Sequence of chain 1.B:
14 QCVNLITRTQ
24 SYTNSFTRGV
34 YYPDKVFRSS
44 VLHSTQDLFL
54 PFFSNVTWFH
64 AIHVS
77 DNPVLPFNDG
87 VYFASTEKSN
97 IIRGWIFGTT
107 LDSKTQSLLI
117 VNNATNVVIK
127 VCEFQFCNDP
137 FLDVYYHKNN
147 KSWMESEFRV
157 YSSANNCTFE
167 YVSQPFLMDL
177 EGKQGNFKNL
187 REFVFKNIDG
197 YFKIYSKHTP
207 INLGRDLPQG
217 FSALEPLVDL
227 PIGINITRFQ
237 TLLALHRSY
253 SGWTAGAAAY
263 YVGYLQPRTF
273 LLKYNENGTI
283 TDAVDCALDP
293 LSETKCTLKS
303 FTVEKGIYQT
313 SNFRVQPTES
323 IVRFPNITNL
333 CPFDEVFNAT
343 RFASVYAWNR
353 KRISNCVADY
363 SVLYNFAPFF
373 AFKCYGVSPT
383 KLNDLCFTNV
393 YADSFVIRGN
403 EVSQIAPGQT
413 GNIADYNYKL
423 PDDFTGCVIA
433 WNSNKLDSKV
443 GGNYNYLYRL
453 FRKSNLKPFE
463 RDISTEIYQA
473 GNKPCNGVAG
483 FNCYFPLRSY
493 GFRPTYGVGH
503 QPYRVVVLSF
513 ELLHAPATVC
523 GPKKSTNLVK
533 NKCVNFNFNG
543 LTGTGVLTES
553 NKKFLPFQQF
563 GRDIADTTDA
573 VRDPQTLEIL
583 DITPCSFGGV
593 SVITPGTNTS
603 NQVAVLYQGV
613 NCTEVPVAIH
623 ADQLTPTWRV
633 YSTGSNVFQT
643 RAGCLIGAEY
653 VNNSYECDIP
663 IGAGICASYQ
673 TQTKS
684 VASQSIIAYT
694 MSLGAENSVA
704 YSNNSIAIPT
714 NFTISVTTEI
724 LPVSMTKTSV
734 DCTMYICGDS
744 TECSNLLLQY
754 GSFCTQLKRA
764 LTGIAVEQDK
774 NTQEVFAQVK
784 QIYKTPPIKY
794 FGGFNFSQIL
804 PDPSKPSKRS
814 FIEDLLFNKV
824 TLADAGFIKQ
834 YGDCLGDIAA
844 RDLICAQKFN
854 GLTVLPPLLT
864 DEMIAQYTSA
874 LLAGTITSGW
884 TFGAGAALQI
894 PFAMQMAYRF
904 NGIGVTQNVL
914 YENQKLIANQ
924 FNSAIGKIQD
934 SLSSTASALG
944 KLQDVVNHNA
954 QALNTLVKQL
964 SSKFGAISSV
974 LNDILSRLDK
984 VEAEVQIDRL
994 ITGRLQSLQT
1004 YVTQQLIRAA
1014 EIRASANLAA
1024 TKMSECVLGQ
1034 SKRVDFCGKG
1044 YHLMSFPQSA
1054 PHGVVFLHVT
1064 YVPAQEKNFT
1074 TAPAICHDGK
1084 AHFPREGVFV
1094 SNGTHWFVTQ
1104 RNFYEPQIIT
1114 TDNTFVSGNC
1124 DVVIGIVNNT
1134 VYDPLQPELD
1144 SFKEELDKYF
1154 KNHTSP

Binding-site contacts:
Ligand atom O7 contacts residue ASN1071 of chain 1.B at 3.8 Å.
Ligand atom C5 contacts residue ASN1071 of chain 1.B at 3.7 Å.
Ligand atom C3 contacts residue ASN1071 of chain 1.B at 3.8 Å.
Ligand atom C1 contacts residue ASN1071 of chain 1.B at 4.5 Å.
Ligand atom C3 contacts residue ALA703 of chain 1.B at 4.3 Å (hydrophobic).
Ligand atom N2 contacts residue ASN1071 of chain 1.B at 3.0 Å (h-bond).
Ligand atom C2 contacts residue ASN1071 of chain 1.B at 4.3 Å.
Ligand atom C4 contacts residue ALA703 of chain 1.B at 4.4 Å (hydrophobic).
Ligand atom C1 contacts residue ASN1071 of chain 1.B at 1.4 Å.
Ligand atom O5 contacts residue ASN1071 of chain 1.B at 2.3 Å (h-bond).
Ligand atom C8 contacts residue ASN1071 of chain 1.B at 4.1 Å.
Ligand atom C4 contacts residue ASN1071 of chain 1.B at 4.2 Å.
Ligand atom C7 contacts residue ALA703 of chain 1.B at 4.4 Å (hydrophobic).
Ligand atom C8 contacts residue GLU1069 of chain 1.B at 3.7 Å.
Ligand atom O4 contacts residue ALA703 of chain 1.B at 4.1 Å.
Ligand atom C2 contacts residue ASN1071 of chain 1.B at 2.5 Å.
Ligand atom C5 contacts residue ALA703 of chain 1.B at 4.0 Å (hydrophobic).
Ligand atom O7 contacts residue ALA703 of chain 1.B at 3.7 Å.
Ligand atom C7 contacts residue ASN1071 of chain 1.B at 3.6 Å.

A protein and the small-molecule ligand that binds it are described below.
Small molecule (SMILES): CC(=O)N[C@H]1[C@H](O[C@H]2[C@H](O)[C@@H](NC(C)=O)CO[C@@H]2CO[C@@H]2O[C@@H](C)[C@@H](O)[C@@H](O)[C@@H]2O)O[C@H](CO)[C@@H](O)[C@@H]1O